The small molecule below binds the protein below.
Small molecule (SMILES): Cc1cc(CCCOc2c(C)cc(-c3coc(C)n3)cc2C)on1

Sequence of chain 5.A:
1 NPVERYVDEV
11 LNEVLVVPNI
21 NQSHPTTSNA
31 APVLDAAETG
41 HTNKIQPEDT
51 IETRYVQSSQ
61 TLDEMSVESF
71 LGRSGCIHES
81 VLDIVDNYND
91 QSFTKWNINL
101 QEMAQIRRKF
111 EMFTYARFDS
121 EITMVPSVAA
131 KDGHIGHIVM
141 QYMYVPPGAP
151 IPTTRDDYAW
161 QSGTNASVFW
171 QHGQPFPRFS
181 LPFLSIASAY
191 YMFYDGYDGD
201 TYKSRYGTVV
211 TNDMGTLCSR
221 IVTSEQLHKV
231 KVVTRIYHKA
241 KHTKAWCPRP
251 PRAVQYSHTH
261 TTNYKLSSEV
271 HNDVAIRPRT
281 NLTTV

Sequence of chain 5.C:
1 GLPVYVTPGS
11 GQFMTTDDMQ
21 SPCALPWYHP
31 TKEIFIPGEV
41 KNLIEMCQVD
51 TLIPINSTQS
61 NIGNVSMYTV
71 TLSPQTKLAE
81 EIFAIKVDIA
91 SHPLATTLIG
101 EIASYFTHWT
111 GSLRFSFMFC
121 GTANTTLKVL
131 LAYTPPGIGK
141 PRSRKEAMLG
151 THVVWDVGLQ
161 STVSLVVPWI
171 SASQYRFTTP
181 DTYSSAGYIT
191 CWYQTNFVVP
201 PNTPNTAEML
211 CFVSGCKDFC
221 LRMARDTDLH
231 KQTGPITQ

Binding-site contacts:
Ligand atom C2B contacts residue ILE98 of chain 5.A at 3.9 Å (hydrophobic).
Ligand atom CM4 contacts residue VAL168 of chain 5.A at 3.5 Å (hydrophobic).
Ligand atom O5A contacts residue TYR144 of chain 5.A at 3.1 Å.
Ligand atom C6B contacts residue ILE98 of chain 5.A at 3.6 Å (hydrophobic).
Ligand atom C2A contacts residue PHE179 of chain 5.A at 3.3 Å (hydrophobic).
Ligand atom C5 contacts residue MET214 of chain 5.A at 3.6 Å (hydrophobic).
Ligand atom C6B contacts residue LEU181 of chain 5.A at 3.3 Å (hydrophobic).
Ligand atom O1 contacts residue MET214 of chain 5.A at 3.2 Å.
Ligand atom O5A contacts residue PHE179 of chain 5.A at 3.7 Å.
Ligand atom CM4 contacts residue TYR142 of chain 5.A at 3.1 Å (hydrophobic).
Ligand atom CM3 contacts residue TYR190 of chain 5.A at 3.9 Å (hydrophobic).
Ligand atom C2C contacts residue ILE98 of chain 5.A at 4.0 Å (hydrophobic).
Ligand atom CM6 contacts residue TYR144 of chain 5.A at 3.7 Å (hydrophobic).
Ligand atom N3A contacts residue LEU217 of chain 5.A at 3.4 Å.
Ligand atom C1A contacts residue PHE179 of chain 5.A at 3.5 Å (hydrophobic).
Ligand atom CM4 contacts residue PHE179 of chain 5.A at 3.9 Å (hydrophobic).
Ligand atom C1B contacts residue LEU181 of chain 5.A at 3.8 Å (hydrophobic).
Ligand atom CM2 contacts residue ILE122 of chain 5.A at 3.7 Å (hydrophobic).
Ligand atom C4A contacts residue PHE179 of chain 5.A at 3.3 Å (hydrophobic).
Ligand atom O1 contacts residue LEU100 of chain 5.A at 4.0 Å.
Ligand atom O5A contacts residue ALA166 of chain 5.A at 3.9 Å.
Ligand atom C4A contacts residue TYR144 of chain 5.A at 3.8 Å (hydrophobic).
Ligand atom C2A contacts residue TYR144 of chain 5.A at 3.7 Å (hydrophobic).
Ligand atom O1B contacts residue ILE98 of chain 5.A at 2.9 Å.
Ligand atom C5B contacts residue LEU181 of chain 5.A at 3.3 Å (hydrophobic).
Ligand atom C5B contacts residue TYR144 of chain 5.A at 3.6 Å (hydrophobic).
Ligand atom N3A contacts residue PHE179 of chain 5.A at 3.0 Å.
Ligand atom C4 contacts residue TYR190 of chain 5.A at 3.8 Å (hydrophobic).
Ligand atom C4B contacts residue LEU181 of chain 5.A at 3.8 Å (hydrophobic).
Ligand atom C1B contacts residue ILE98 of chain 5.A at 3.6 Å (hydrophobic).
Ligand atom C1A contacts residue TYR144 of chain 5.A at 3.1 Å (hydrophobic).
Ligand atom CM6 contacts residue LEU184 of chain 5.A at 3.4 Å (hydrophobic).
Ligand atom C3 contacts residue LEU100 of chain 5.A at 3.9 Å (hydrophobic).
Ligand atom N2 contacts residue MET214 of chain 5.A at 3.8 Å.
Ligand atom CM6 contacts residue LEU181 of chain 5.A at 3.7 Å (hydrophobic).
Ligand atom CM2 contacts residue ILE236 of chain 5.A at 4.0 Å (hydrophobic).
Ligand atom C2B contacts residue ILE122 of chain 5.A at 3.9 Å (hydrophobic).
Ligand atom C1C contacts residue MET214 of chain 5.A at 3.7 Å (hydrophobic).
Ligand atom N2 contacts residue LEU100 of chain 5.A at 3.8 Å.
Ligand atom C4B contacts residue PHE179 of chain 5.A at 3.8 Å (hydrophobic).